Sequence of chain 1.LB:
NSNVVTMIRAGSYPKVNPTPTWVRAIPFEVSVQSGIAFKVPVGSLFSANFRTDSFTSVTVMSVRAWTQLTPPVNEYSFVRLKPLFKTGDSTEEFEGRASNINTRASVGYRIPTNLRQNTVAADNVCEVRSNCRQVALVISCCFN

This protein binds this small molecule.
Small molecule (SMILES): CO[P](=O)(O)O[C@H]1[C@@H](O)[C@H](n2ccc(=O)[nH]c2=O)O[C@@H]1COP(=O)(O)O

Sequence of chain 1.H:
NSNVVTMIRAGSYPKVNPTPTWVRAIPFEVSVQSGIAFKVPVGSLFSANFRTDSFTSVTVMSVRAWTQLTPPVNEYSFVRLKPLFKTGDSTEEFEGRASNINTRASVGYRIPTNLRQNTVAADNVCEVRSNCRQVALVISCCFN

Binding-site contacts:
Ligand atom C6 contacts residue ARG125 of chain 1.H at 4.1 Å.
Ligand atom OP3 contacts residue ARG125 of chain 1.H at 3.2 Å.
Ligand atom N3 contacts residue ARG125 of chain 1.H at 4.4 Å.
Ligand atom C3' contacts residue ARG125 of chain 1.H at 4.2 Å.
Ligand atom OP1 contacts residue ARG131 of chain 1.H at 3.8 Å.
Ligand atom P contacts residue ARG131 of chain 1.H at 4.1 Å.
Ligand atom C2' contacts residue ARG125 of chain 1.H at 4.3 Å.
Ligand atom O2 contacts residue ASN16 of chain 1.LB at 3.0 Å (h-bond).
Ligand atom C5' contacts residue ARG131 of chain 1.H at 3.5 Å.
Ligand atom O5' contacts residue ARG125 of chain 1.H at 3.7 Å.
Ligand atom O5' contacts residue ARG131 of chain 1.H at 3.0 Å (salt-bridge).
Ligand atom N1 contacts residue ASN16 of chain 1.LB at 4.3 Å.
Ligand atom O4 contacts residue ASN16 of chain 1.LB at 3.6 Å (h-bond).
Ligand atom OP1 contacts residue ARG125 of chain 1.H at 3.2 Å (salt-bridge).
Ligand atom O4 contacts residue SER17 of chain 1.LB at 3.3 Å.
Ligand atom O4 contacts residue ARG125 of chain 1.H at 4.2 Å.
Ligand atom C2 contacts residue ASN16 of chain 1.LB at 3.0 Å.
Ligand atom C4 contacts residue ARG125 of chain 1.H at 4.2 Å.
Ligand atom N3 contacts residue SER17 of chain 1.LB at 4.4 Å.
Ligand atom N3 contacts residue ASN16 of chain 1.LB at 2.4 Å (h-bond).
Ligand atom C4 contacts residue ASN16 of chain 1.LB at 3.4 Å.
Ligand atom C5 contacts residue ARG125 of chain 1.H at 4.0 Å.
Ligand atom P contacts residue ARG125 of chain 1.H at 4.2 Å.
Ligand atom C2 contacts residue ARG125 of chain 1.H at 4.4 Å.
Ligand atom N1 contacts residue ARG125 of chain 1.H at 4.3 Å.
Ligand atom C4 contacts residue SER17 of chain 1.LB at 4.1 Å.
Ligand atom OP2 contacts residue ARG131 of chain 1.H at 4.3 Å.